The small molecule below binds the protein below.
Small molecule (SMILES): CC(=O)N[C@@H]1[C@@H](O)[C@H](O)[C@@H](CO)O[C@H]1O

Sequence of chain 1.A:
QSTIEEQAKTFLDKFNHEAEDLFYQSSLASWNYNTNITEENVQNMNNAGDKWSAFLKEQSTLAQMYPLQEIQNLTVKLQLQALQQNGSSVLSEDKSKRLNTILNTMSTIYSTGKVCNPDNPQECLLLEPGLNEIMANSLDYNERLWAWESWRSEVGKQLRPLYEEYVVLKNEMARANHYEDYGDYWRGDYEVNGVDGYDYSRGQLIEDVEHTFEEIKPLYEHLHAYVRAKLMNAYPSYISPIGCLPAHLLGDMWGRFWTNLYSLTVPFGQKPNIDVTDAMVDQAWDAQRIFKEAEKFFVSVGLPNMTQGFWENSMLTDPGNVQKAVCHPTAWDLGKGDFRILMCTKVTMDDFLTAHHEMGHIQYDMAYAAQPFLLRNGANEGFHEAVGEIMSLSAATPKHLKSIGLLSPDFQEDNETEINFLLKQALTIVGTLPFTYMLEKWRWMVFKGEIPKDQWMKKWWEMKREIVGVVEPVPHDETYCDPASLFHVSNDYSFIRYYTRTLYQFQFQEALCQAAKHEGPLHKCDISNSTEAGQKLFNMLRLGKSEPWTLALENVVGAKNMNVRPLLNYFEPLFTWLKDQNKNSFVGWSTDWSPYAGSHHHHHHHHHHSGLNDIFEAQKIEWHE

Binding-site contacts:
Ligand atom C3 contacts residue ASN305 of chain 1.A at 3.8 Å.
Ligand atom C1 contacts residue ASN305 of chain 1.A at 1.4 Å.
Ligand atom C8 contacts residue PRO304 of chain 1.A at 4.3 Å (hydrophobic).
Ligand atom C2 contacts residue ASN305 of chain 1.A at 2.4 Å.
Ligand atom N2 contacts residue VAL299 of chain 1.A at 4.0 Å.
Ligand atom C4 contacts residue ASN305 of chain 1.A at 4.2 Å.
Ligand atom C5 contacts residue ASN305 of chain 1.A at 3.6 Å.
Ligand atom C7 contacts residue ASN305 of chain 1.A at 3.4 Å.
Ligand atom C1 contacts residue VAL299 of chain 1.A at 4.5 Å (hydrophobic).
Ligand atom C8 contacts residue LEU303 of chain 1.A at 4.3 Å (hydrophobic).
Ligand atom N2 contacts residue ASN305 of chain 1.A at 2.9 Å (h-bond).
Ligand atom O5 contacts residue ASN305 of chain 1.A at 2.3 Å (h-bond).
Ligand atom O7 contacts residue ASN305 of chain 1.A at 3.5 Å (h-bond).